The protein below binds the small molecule below.
Small molecule (SMILES): CC(C)C[C@H](NC(=O)OC(C)(C)C1CCC(F)(F)CC1)C(=O)N[C@@H](C[C@@H]1CC=NC1=O)C(O)S(=O)(=O)O

Sequence of chain 1.A:
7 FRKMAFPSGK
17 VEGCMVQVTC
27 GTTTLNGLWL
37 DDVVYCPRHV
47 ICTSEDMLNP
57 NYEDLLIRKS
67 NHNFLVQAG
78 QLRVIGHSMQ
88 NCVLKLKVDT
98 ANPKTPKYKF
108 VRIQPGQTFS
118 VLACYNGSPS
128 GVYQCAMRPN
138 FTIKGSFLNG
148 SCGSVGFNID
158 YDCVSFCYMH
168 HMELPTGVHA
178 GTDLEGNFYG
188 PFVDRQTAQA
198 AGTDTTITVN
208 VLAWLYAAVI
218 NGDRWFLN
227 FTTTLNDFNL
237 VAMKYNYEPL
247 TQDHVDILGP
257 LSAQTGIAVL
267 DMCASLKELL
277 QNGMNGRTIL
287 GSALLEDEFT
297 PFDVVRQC

Binding-site contacts:
Ligand atom C13 contacts residue CYS149 of chain 1.A at 2.8 Å (hydrophobic).
Ligand atom C26 contacts residue YKD1 of chain 1.D at 0.0 Å.
Ligand atom C28 contacts residue YKD1 of chain 1.D at 0.0 Å.
Ligand atom O20 contacts residue YKD1 of chain 1.D at 0.0 Å (h-bond).
Ligand atom O03 contacts residue YKD1 of chain 1.D at 0.0 Å (h-bond).
Ligand atom C14 contacts residue YKD1 of chain 1.D at 0.1 Å.
Ligand atom C21 contacts residue YKD1 of chain 1.D at 0.1 Å.
Ligand atom C15 contacts residue YKD1 of chain 1.D at 0.0 Å.
Ligand atom C04 contacts residue YKD1 of chain 1.D at 0.0 Å.
Ligand atom C21 contacts residue CYS149 of chain 1.A at 1.8 Å (hydrophobic).
Ligand atom N12 contacts residue HIS168 of chain 1.A at 2.9 Å (h-bond).
Ligand atom C19 contacts residue YKD1 of chain 1.D at 0.0 Å.
Ligand atom C09 contacts residue YKD1 of chain 1.D at 0.0 Å.
Ligand atom C11 contacts residue YKD1 of chain 1.D at 0.1 Å.
Ligand atom C33 contacts residue YKD1 of chain 1.D at 0.0 Å.
Ligand atom C25 contacts residue YKD1 of chain 1.D at 0.0 Å.
Ligand atom F31 contacts residue YKD1 of chain 1.D at 0.0 Å.
Ligand atom C07 contacts residue YKD1 of chain 1.D at 0.1 Å.
Ligand atom C16 contacts residue YKD1 of chain 1.D at 0.0 Å.
Ligand atom F30 contacts residue YKD1 of chain 1.D at 0.0 Å.
Ligand atom O20 contacts residue HIS167 of chain 1.A at 2.7 Å (h-bond).
Ligand atom N12 contacts residue YKD1 of chain 1.D at 0.1 Å (h-bond).
Ligand atom C29 contacts residue YKD1 of chain 1.D at 0.0 Å.
Ligand atom O23 contacts residue YKD1 of chain 1.D at 0.1 Å (h-bond).
Ligand atom O22 contacts residue YKD1 of chain 1.D at 1.3 Å.
Ligand atom O22 contacts residue CYS149 of chain 1.A at 2.6 Å (h-bond).
Ligand atom C27 contacts residue YKD1 of chain 1.D at 0.0 Å.
Ligand atom O24 contacts residue YKD1 of chain 1.D at 0.0 Å (h-bond).
Ligand atom C10 contacts residue YKD1 of chain 1.D at 0.0 Å.
Ligand atom C02 contacts residue YKD1 of chain 1.D at 0.0 Å.
Ligand atom C08 contacts residue YKD1 of chain 1.D at 0.0 Å.
Ligand atom C01 contacts residue YKD1 of chain 1.D at 0.0 Å.
Ligand atom N05 contacts residue GLN193 of chain 1.A at 2.9 Å (h-bond).
Ligand atom O22 contacts residue HIS45 of chain 1.A at 2.8 Å (h-bond).
Ligand atom C06 contacts residue YKD1 of chain 1.D at 0.1 Å.
Ligand atom C18 contacts residue YKD1 of chain 1.D at 0.0 Å.
Ligand atom C32 contacts residue YKD1 of chain 1.D at 0.0 Å.
Ligand atom C13 contacts residue YKD1 of chain 1.D at 0.1 Å.
Ligand atom N17 contacts residue YKD1 of chain 1.D at 0.0 Å (h-bond).
Ligand atom N05 contacts residue YKD1 of chain 1.D at 0.1 Å (h-bond).